Sequence of chain 1.BB:
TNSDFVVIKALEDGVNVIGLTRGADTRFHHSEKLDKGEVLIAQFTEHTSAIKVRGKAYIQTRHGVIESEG

Binding-site contacts:
Ligand atom C2 contacts residue ASP37 of chain 1.BB at 3.7 Å.
Ligand atom N6 contacts residue LYS54 of chain 1.RA at 3.3 Å (salt-bridge).
Ligand atom O6 contacts residue ARG56 of chain 1.RA at 3.2 Å (salt-bridge).
Ligand atom N1 contacts residue PHE30 of chain 1.RA at 3.4 Å.
Ligand atom C2 contacts residue GLU34 of chain 1.BB at 3.6 Å.
Ligand atom O2' contacts residue PHE30 of chain 1.RA at 3.1 Å (h-bond).
Ligand atom N3 contacts residue PHE30 of chain 1.RA at 3.5 Å.
Ligand atom N1 contacts residue GLU34 of chain 1.BB at 2.7 Å (salt-bridge).
Ligand atom C5' contacts residue LYS35 of chain 1.BB at 3.6 Å.
Ligand atom N1 contacts residue GLU34 of chain 1.BB at 3.6 Å.
Ligand atom C4 contacts residue PHE30 of chain 1.RA at 3.4 Å (hydrophobic).
Ligand atom C8 contacts residue PHE30 of chain 1.RA at 3.8 Å (hydrophobic).
Ligand atom C2 contacts residue PHE30 of chain 1.RA at 3.5 Å (hydrophobic).
Ligand atom O6 contacts residue LYS54 of chain 1.RA at 3.0 Å (salt-bridge).
Ligand atom OP1 contacts residue LYS35 of chain 1.BB at 3.4 Å.
Ligand atom C2' contacts residue PHE30 of chain 1.RA at 3.9 Å (hydrophobic).
Ligand atom N7 contacts residue PHE30 of chain 1.RA at 3.6 Å.
Ligand atom C2 contacts residue LYS35 of chain 1.BB at 3.7 Å.
Ligand atom O4 contacts residue ASP37 of chain 1.BB at 2.9 Å (salt-bridge).
Ligand atom C6 contacts residue LYS35 of chain 1.BB at 3.8 Å.
Ligand atom N3 contacts residue ASP37 of chain 1.BB at 2.8 Å (salt-bridge).
Ligand atom N2 contacts residue GLU34 of chain 1.BB at 2.8 Å (salt-bridge).
Ligand atom C2 contacts residue GLU34 of chain 1.BB at 3.5 Å.
Ligand atom O6 contacts residue PHE30 of chain 1.RA at 3.7 Å.
Ligand atom O6 contacts residue GLU34 of chain 1.BB at 3.6 Å (salt-bridge).
Ligand atom C2 contacts residue SER33 of chain 1.BB at 3.3 Å.
Ligand atom O4 contacts residue GLY16 of chain 1.BB at 3.0 Å.
Ligand atom N6 contacts residue LYS35 of chain 1.BB at 2.8 Å (salt-bridge).
Ligand atom C6 contacts residue PHE30 of chain 1.RA at 3.3 Å (hydrophobic).
Ligand atom C4 contacts residue ASP37 of chain 1.BB at 3.3 Å.
Ligand atom N1 contacts residue LYS35 of chain 1.BB at 3.6 Å.
Ligand atom N2 contacts residue THR28 of chain 1.RA at 3.3 Å (h-bond).
Ligand atom C6 contacts residue LYS35 of chain 1.BB at 3.7 Å.
Ligand atom O2 contacts residue ASP37 of chain 1.BB at 3.3 Å (salt-bridge).
Ligand atom C2 contacts residue LYS35 of chain 1.BB at 3.7 Å.
Ligand atom N1 contacts residue LYS35 of chain 1.BB at 2.9 Å (salt-bridge).
Ligand atom O4' contacts residue LYS35 of chain 1.BB at 3.5 Å.
Ligand atom C5 contacts residue PHE30 of chain 1.RA at 3.2 Å (hydrophobic).
Ligand atom N2 contacts residue HIS32 of chain 1.BB at 3.7 Å.
Ligand atom C6 contacts residue GLU34 of chain 1.BB at 3.6 Å.

Sequence of chain 1.RA:
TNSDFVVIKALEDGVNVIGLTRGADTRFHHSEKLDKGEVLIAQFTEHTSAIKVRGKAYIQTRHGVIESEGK

This protein binds this small molecule.
Small molecule (SMILES): Nc1nc(=O)c2ncn([C@@H]3O[C@H](CO[P](=O)(O)O[C@H]4[C@@H](O)[C@H](n5cnc6c(N)ncnc65)O[C@@H]4CO[P](=O)(O)O[C@H]4[C@@H](O)[C@H](n5ccc(=O)[nH]c5=O)O[C@@H]4COP(=O)=O)[C@@H](OP(=O)=O)[C@H]3O)c2[nH]1